Binding-site contacts:
Ligand atom C8 contacts residue GLU256 of chain 3.D at 4.1 Å.
Ligand atom C7 contacts residue ASN215 of chain 3.D at 3.1 Å.
Ligand atom C2 contacts residue ASN215 of chain 3.D at 2.5 Å.
Ligand atom O7 contacts residue GLN332 of chain 3.D at 3.8 Å.
Ligand atom N2 contacts residue ASN215 of chain 3.D at 2.4 Å (h-bond).
Ligand atom C8 contacts residue SER255 of chain 3.D at 3.1 Å.
Ligand atom O5 contacts residue SER217 of chain 3.D at 4.4 Å.
Ligand atom O6 contacts residue PRO219 of chain 3.D at 4.4 Å.
Ligand atom O7 contacts residue ASN215 of chain 3.D at 4.0 Å.
Ligand atom C8 contacts residue ASN215 of chain 3.D at 3.3 Å.
Ligand atom N2 contacts residue SER217 of chain 3.D at 4.4 Å.
Ligand atom C5 contacts residue ASN215 of chain 3.D at 3.7 Å.
Ligand atom C1 contacts residue SER217 of chain 3.D at 3.8 Å.
Ligand atom C1 contacts residue ASN215 of chain 3.D at 1.4 Å.
Ligand atom C3 contacts residue ASN215 of chain 3.D at 3.8 Å.
Ligand atom C4 contacts residue ASN215 of chain 3.D at 4.3 Å.
Ligand atom O5 contacts residue ASN215 of chain 3.D at 2.4 Å (h-bond).

Sequence of chain 3.D:
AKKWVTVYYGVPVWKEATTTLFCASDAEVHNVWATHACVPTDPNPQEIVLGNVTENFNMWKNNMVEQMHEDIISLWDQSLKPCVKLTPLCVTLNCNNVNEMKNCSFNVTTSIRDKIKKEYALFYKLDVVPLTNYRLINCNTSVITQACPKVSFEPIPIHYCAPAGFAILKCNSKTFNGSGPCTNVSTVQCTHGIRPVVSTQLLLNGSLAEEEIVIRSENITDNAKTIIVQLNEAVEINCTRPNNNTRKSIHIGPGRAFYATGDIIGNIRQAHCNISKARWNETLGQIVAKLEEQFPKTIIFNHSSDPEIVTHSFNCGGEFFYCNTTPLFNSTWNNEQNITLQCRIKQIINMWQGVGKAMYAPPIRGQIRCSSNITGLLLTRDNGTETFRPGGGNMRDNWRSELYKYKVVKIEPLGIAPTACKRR

This protein binds this small molecule.
Small molecule (SMILES): CC(=O)N[C@@H]1[C@@H](O)[C@H](O)[C@@H](CO)O[C@H]1O